Sequence of chain 1.A:
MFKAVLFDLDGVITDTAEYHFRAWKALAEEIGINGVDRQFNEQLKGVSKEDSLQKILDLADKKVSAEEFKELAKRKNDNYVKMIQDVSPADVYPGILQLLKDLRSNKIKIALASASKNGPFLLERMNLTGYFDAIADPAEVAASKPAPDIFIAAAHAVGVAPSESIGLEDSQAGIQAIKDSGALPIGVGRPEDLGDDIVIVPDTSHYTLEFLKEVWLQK

A small-molecule ligand and the protein it binds are described below.
Small molecule (SMILES): O=P(O)(O)OC[C@H]1O[C@@H](O)[C@H](O)[C@@H](O)[C@@H]1O

Binding-site contacts:
Ligand atom C5 contacts residue VAL47 of chain 1.A at 3.3 Å (hydrophobic).
Ligand atom O6 contacts residue HIS20 of chain 1.A at 3.6 Å.
Ligand atom C6 contacts residue SER116 of chain 1.A at 3.7 Å.
Ligand atom O3P contacts residue SER116 of chain 1.A at 2.6 Å (h-bond).
Ligand atom C2 contacts residue GLY46 of chain 1.A at 3.9 Å.
Ligand atom O5 contacts residue ALA115 of chain 1.A at 3.6 Å.
Ligand atom C2 contacts residue MGF1 of chain 1.D at 3.5 Å.
Ligand atom P contacts residue LYS49 of chain 1.A at 3.6 Å.
Ligand atom C1 contacts residue ASP10 of chain 1.A at 3.3 Å.
Ligand atom O5 contacts residue SER116 of chain 1.A at 3.4 Å (h-bond).
Ligand atom O1 contacts residue ASP10 of chain 1.A at 2.6 Å (salt-bridge).
Ligand atom O1 contacts residue MGF1 of chain 1.D at 2.2 Å.
Ligand atom C6 contacts residue ALA115 of chain 1.A at 3.6 Å (hydrophobic).
Ligand atom O3P contacts residue LYS117 of chain 1.A at 3.6 Å.
Ligand atom O3 contacts residue HIS20 of chain 1.A at 3.6 Å.
Ligand atom O4 contacts residue VAL47 of chain 1.A at 2.8 Å (h-bond).
Ligand atom O2P contacts residue ALA115 of chain 1.A at 3.7 Å.
Ligand atom C4 contacts residue HIS20 of chain 1.A at 3.8 Å.
Ligand atom O2P contacts residue LYS49 of chain 1.A at 3.4 Å (salt-bridge).
Ligand atom P contacts residue LYS117 of chain 1.A at 3.7 Å.
Ligand atom C3 contacts residue VAL47 of chain 1.A at 3.4 Å (hydrophobic).
Ligand atom O4 contacts residue SER52 of chain 1.A at 3.6 Å (h-bond).
Ligand atom O2 contacts residue GLY46 of chain 1.A at 2.8 Å (h-bond).
Ligand atom O1P contacts residue LYS49 of chain 1.A at 2.8 Å (salt-bridge).
Ligand atom C2 contacts residue ASP10 of chain 1.A at 3.4 Å.
Ligand atom C1 contacts residue MGF1 of chain 1.D at 3.2 Å.
Ligand atom O2P contacts residue SER116 of chain 1.A at 3.4 Å.
Ligand atom C4 contacts residue VAL47 of chain 1.A at 3.3 Å (hydrophobic).
Ligand atom P contacts residue SER116 of chain 1.A at 3.6 Å.
Ligand atom O1 contacts residue SER114 of chain 1.A at 3.6 Å.
Ligand atom O2 contacts residue MGF1 of chain 1.D at 2.7 Å.
Ligand atom O3P contacts residue HIS20 of chain 1.A at 3.8 Å.
Ligand atom O1 contacts residue SER116 of chain 1.A at 3.8 Å.
Ligand atom O2P contacts residue LYS117 of chain 1.A at 2.8 Å (salt-bridge).
Ligand atom O3P contacts residue ASN118 of chain 1.A at 2.8 Å (h-bond).
Ligand atom O3 contacts residue LEU44 of chain 1.A at 3.9 Å.
Ligand atom C1 contacts residue ALA115 of chain 1.A at 3.8 Å (hydrophobic).
Ligand atom O6 contacts residue SER116 of chain 1.A at 3.4 Å.
Ligand atom O5 contacts residue ASP10 of chain 1.A at 3.5 Å (salt-bridge).
Ligand atom C6 contacts residue LYS49 of chain 1.A at 3.9 Å.